Binding-site contacts:
Ligand atom C7 contacts residue ASN242 of chain 2.A at 3.7 Å.
Ligand atom C8 contacts residue ILE240 of chain 2.A at 3.5 Å (hydrophobic).
Ligand atom C5 contacts residue ASN242 of chain 2.A at 3.7 Å.
Ligand atom N2 contacts residue ILE240 of chain 2.A at 3.8 Å.
Ligand atom C1 contacts residue ASN242 of chain 2.A at 1.4 Å.
Ligand atom C4 contacts residue ASN242 of chain 2.A at 4.2 Å.
Ligand atom C2 contacts residue ASN242 of chain 2.A at 2.4 Å.
Ligand atom C3 contacts residue ASN242 of chain 2.A at 3.8 Å.
Ligand atom O5 contacts residue ASN242 of chain 2.A at 2.4 Å (h-bond).
Ligand atom C7 contacts residue ILE240 of chain 2.A at 4.1 Å (hydrophobic).
Ligand atom N2 contacts residue ASN242 of chain 2.A at 3.0 Å (h-bond).
Ligand atom O7 contacts residue ASN242 of chain 2.A at 3.9 Å.

Sequence of chain 2.A:
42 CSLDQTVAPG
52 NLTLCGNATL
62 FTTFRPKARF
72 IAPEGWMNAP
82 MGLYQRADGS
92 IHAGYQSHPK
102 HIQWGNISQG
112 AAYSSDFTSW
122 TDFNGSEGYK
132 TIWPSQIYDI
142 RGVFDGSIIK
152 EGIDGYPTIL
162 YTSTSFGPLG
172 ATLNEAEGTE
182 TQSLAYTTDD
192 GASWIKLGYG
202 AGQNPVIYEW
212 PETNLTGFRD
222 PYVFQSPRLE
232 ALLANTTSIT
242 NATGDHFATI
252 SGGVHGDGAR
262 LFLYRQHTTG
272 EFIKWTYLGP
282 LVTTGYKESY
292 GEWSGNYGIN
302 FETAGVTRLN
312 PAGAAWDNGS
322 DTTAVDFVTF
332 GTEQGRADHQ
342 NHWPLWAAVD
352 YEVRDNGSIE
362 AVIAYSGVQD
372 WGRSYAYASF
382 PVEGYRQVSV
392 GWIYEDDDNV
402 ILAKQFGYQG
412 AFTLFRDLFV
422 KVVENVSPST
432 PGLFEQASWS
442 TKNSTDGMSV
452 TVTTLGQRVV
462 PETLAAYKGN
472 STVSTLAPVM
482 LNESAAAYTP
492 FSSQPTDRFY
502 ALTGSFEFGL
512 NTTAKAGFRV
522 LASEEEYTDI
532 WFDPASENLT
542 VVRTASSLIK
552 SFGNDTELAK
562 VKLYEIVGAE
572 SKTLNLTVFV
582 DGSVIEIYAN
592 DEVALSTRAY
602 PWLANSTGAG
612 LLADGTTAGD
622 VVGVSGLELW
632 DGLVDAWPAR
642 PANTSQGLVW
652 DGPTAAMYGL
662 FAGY

The protein below binds the small molecule below.
Small molecule (SMILES): CC(=O)N[C@@H]1[C@@H](O)[C@H](O)[C@@H](CO)O[C@H]1O